Binding-site contacts:
Ligand atom CG2 contacts residue TYR61 of chain 2.A at 3.9 Å (hydrophobic).
Ligand atom OT2 contacts residue PRO89 of chain 2.A at 3.5 Å (h-bond).
Ligand atom CD contacts residue ALA142 of chain 2.A at 4.3 Å (hydrophobic).
Ligand atom CD contacts residue THR143 of chain 2.A at 3.3 Å.
Ligand atom N contacts residue GLU191 of chain 2.A at 2.7 Å (salt-bridge).
Ligand atom OT1 contacts residue ALA142 of chain 2.A at 2.7 Å (h-bond).
Ligand atom CA contacts residue TYR61 of chain 2.A at 3.9 Å (hydrophobic).
Ligand atom OT1 contacts residue TYR61 of chain 2.A at 3.2 Å.
Ligand atom OT2 contacts residue ALA142 of chain 2.A at 4.2 Å.
Ligand atom C contacts residue PRO89 of chain 2.A at 4.2 Å (hydrophobic).
Ligand atom OT2 contacts residue TYR61 of chain 2.A at 3.4 Å.
Ligand atom OT2 contacts residue ARG96 of chain 2.A at 2.9 Å (salt-bridge).
Ligand atom CB contacts residue TYR61 of chain 2.A at 3.6 Å (hydrophobic).
Ligand atom OE2 contacts residue GLU191 of chain 2.A at 3.7 Å.
Ligand atom CA contacts residue ALA142 of chain 2.A at 4.0 Å (hydrophobic).
Ligand atom CG2 contacts residue VAL138 of chain 2.A at 3.6 Å (hydrophobic).
Ligand atom OT2 contacts residue LEU90 of chain 2.A at 3.6 Å.
Ligand atom CG2 contacts residue ASN174 of chain 2.A at 3.6 Å.
Ligand atom OE2 contacts residue THR143 of chain 2.A at 2.6 Å (h-bond).
Ligand atom OE1 contacts residue THR143 of chain 2.A at 2.9 Å (h-bond).
Ligand atom OT2 contacts residue ALA91 of chain 2.A at 2.9 Å (h-bond).
Ligand atom OE1 contacts residue ALA142 of chain 2.A at 3.1 Å (h-bond).
Ligand atom C contacts residue ALA142 of chain 2.A at 3.6 Å (hydrophobic).
Ligand atom C contacts residue GLU191 of chain 2.A at 4.3 Å.
Ligand atom N contacts residue TYR217 of chain 2.A at 3.9 Å.
Ligand atom CD contacts residue GLU191 of chain 2.A at 4.0 Å.
Ligand atom OE1 contacts residue GLY141 of chain 2.A at 3.5 Å.
Ligand atom N contacts residue ALA91 of chain 2.A at 4.3 Å.
Ligand atom C contacts residue ARG96 of chain 2.A at 3.5 Å.
Ligand atom CG1 contacts residue GLU191 of chain 2.A at 3.8 Å.
Ligand atom OT1 contacts residue GLY141 of chain 2.A at 3.5 Å.
Ligand atom CA contacts residue GLU191 of chain 2.A at 3.3 Å.
Ligand atom N contacts residue PRO89 of chain 2.A at 2.9 Å (h-bond).
Ligand atom CA contacts residue PRO89 of chain 2.A at 4.1 Å (hydrophobic).
Ligand atom CB contacts residue GLU191 of chain 2.A at 4.2 Å.
Ligand atom C contacts residue ALA91 of chain 2.A at 4.0 Å (hydrophobic).
Ligand atom N contacts residue TYR61 of chain 2.A at 3.8 Å.
Ligand atom C contacts residue TYR61 of chain 2.A at 3.4 Å (hydrophobic).
Ligand atom OT1 contacts residue ARG96 of chain 2.A at 2.8 Å (salt-bridge).
Ligand atom CB contacts residue ALA142 of chain 2.A at 4.3 Å (hydrophobic).

Sequence of chain 2.A:
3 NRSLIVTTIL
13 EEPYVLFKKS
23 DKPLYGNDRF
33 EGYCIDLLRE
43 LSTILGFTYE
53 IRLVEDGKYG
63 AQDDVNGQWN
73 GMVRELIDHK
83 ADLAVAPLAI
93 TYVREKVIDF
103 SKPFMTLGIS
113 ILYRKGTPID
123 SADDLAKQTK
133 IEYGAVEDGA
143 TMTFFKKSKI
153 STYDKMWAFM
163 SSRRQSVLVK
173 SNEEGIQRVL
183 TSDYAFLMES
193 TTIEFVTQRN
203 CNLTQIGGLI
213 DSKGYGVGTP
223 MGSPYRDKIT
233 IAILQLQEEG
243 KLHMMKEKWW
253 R

This small molecule binds to this protein.
Small molecule (SMILES): C[C@H](C[C@H](N)C(=O)[O-])C(=O)O